A protein and the small-molecule ligand that binds it are described below.
Small molecule (SMILES): O=C([O-])c1ccc[nH]1

Sequence of chain 1.B:
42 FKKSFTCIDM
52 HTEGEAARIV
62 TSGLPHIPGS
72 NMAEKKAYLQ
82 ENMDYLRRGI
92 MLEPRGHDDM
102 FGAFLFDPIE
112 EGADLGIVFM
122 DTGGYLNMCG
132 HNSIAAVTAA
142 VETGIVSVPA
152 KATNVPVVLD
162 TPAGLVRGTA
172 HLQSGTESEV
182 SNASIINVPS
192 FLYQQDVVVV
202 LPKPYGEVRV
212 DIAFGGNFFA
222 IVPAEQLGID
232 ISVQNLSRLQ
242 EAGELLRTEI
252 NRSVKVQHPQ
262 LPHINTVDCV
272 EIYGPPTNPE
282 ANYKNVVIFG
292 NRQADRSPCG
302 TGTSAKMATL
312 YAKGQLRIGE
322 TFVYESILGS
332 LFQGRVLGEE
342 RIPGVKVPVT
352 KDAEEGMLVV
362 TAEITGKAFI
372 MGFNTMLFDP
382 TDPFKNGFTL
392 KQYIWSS

Binding-site contacts:
Ligand atom C2 contacts residue THR302 of chain 1.B at 4.1 Å.
Ligand atom C2 contacts residue CYS130 of chain 1.B at 3.5 Å (hydrophobic).
Ligand atom C4 contacts residue PHE290 of chain 1.B at 3.8 Å (hydrophobic).
Ligand atom N6 contacts residue CYS130 of chain 1.B at 3.8 Å.
Ligand atom C5 contacts residue PHE290 of chain 1.B at 3.5 Å (hydrophobic).
Ligand atom O7 contacts residue CYS300 of chain 1.B at 3.5 Å.
Ligand atom C1 contacts residue GLY131 of chain 1.B at 3.2 Å.
Ligand atom C3 contacts residue CYS130 of chain 1.B at 4.0 Å (hydrophobic).
Ligand atom O7 contacts residue HIS132 of chain 1.B at 2.9 Å (h-bond).
Ligand atom N6 contacts residue ASP296 of chain 1.B at 3.0 Å (salt-bridge).
Ligand atom C2 contacts residue CYS300 of chain 1.B at 3.4 Å (hydrophobic).
Ligand atom C5 contacts residue PHE102 of chain 1.B at 4.1 Å (hydrophobic).
Ligand atom O8 contacts residue CYS130 of chain 1.B at 3.5 Å.
Ligand atom O8 contacts residue CYS300 of chain 1.B at 3.7 Å.
Ligand atom C5 contacts residue HIS132 of chain 1.B at 3.9 Å.
Ligand atom C5 contacts residue ASP296 of chain 1.B at 3.5 Å.
Ligand atom C1 contacts residue GLY301 of chain 1.B at 3.2 Å.
Ligand atom C1 contacts residue THR302 of chain 1.B at 3.6 Å.
Ligand atom C1 contacts residue HIS132 of chain 1.B at 3.7 Å.
Ligand atom C1 contacts residue CYS130 of chain 1.B at 3.6 Å (hydrophobic).
Ligand atom C1 contacts residue CYS300 of chain 1.B at 3.5 Å (hydrophobic).
Ligand atom O8 contacts residue HIS132 of chain 1.B at 4.2 Å.
Ligand atom C3 contacts residue CYS300 of chain 1.B at 3.6 Å (hydrophobic).
Ligand atom C4 contacts residue PHE102 of chain 1.B at 4.1 Å (hydrophobic).
Ligand atom C3 contacts residue THR302 of chain 1.B at 3.8 Å.
Ligand atom O7 contacts residue THR302 of chain 1.B at 3.9 Å.
Ligand atom O7 contacts residue ASP296 of chain 1.B at 4.1 Å.
Ligand atom O8 contacts residue GLY131 of chain 1.B at 2.8 Å (h-bond).
Ligand atom C2 contacts residue HIS132 of chain 1.B at 3.9 Å.
Ligand atom O7 contacts residue GLY131 of chain 1.B at 3.3 Å (h-bond).
Ligand atom N6 contacts residue HIS132 of chain 1.B at 3.1 Å (h-bond).
Ligand atom O8 contacts residue THR302 of chain 1.B at 2.7 Å (h-bond).
Ligand atom C4 contacts residue CYS300 of chain 1.B at 4.2 Å (hydrophobic).
Ligand atom C2 contacts residue ASP296 of chain 1.B at 3.8 Å.
Ligand atom N6 contacts residue CYS300 of chain 1.B at 3.9 Å.
Ligand atom O7 contacts residue GLY301 of chain 1.B at 2.7 Å (h-bond).
Ligand atom C4 contacts residue LEU127 of chain 1.B at 3.4 Å (hydrophobic).
Ligand atom O7 contacts residue CYS130 of chain 1.B at 3.9 Å.
Ligand atom C3 contacts residue LEU127 of chain 1.B at 3.7 Å (hydrophobic).
Ligand atom O8 contacts residue GLY301 of chain 1.B at 3.4 Å (h-bond).